Binding-site contacts:
Ligand atom O2 contacts residue ILE28 of chain 1.A at 3.6 Å.
Ligand atom N5 contacts residue ILE28 of chain 1.A at 3.7 Å.
Ligand atom C21 contacts residue ILE79 of chain 1.A at 3.7 Å (hydrophobic).
Ligand atom N10 contacts residue THR127 of chain 1.A at 3.7 Å.
Ligand atom O4 contacts residue ASN31 of chain 1.A at 2.6 Å (h-bond).
Ligand atom C3 contacts residue ILE129 of chain 1.A at 3.9 Å (hydrophobic).
Ligand atom C30 contacts residue ARG61 of chain 1.A at 3.6 Å.
Ligand atom C3 contacts residue ASN31 of chain 1.A at 3.8 Å.
Ligand atom C7 contacts residue ASP58 of chain 1.A at 3.6 Å.
Ligand atom N11 contacts residue ASP58 of chain 1.A at 2.6 Å (salt-bridge).
Ligand atom C29 contacts residue ARG98 of chain 1.A at 3.6 Å.
Ligand atom C8 contacts residue ASN31 of chain 1.A at 3.9 Å.
Ligand atom C30 contacts residue PRO64 of chain 1.A at 3.8 Å (hydrophobic).
Ligand atom C23 contacts residue ASN31 of chain 1.A at 3.8 Å.
Ligand atom O22 contacts residue ASN31 of chain 1.A at 3.4 Å (h-bond).
Ligand atom N10 contacts residue ASP58 of chain 1.A at 3.6 Å.
Ligand atom C13 contacts residue ILE63 of chain 1.A at 3.8 Å (hydrophobic).
Ligand atom C6 contacts residue ILE28 of chain 1.A at 3.6 Å (hydrophobic).
Ligand atom C9 contacts residue GLU35 of chain 1.A at 3.9 Å.
Ligand atom C9 contacts residue ILE63 of chain 1.A at 3.8 Å (hydrophobic).
Ligand atom S14 contacts residue GLU35 of chain 1.A at 3.5 Å.
Ligand atom C30 contacts residue GLY62 of chain 1.A at 3.8 Å.
Ligand atom N11 contacts residue SER32 of chain 1.A at 3.9 Å.
Ligand atom C6 contacts residue SER32 of chain 1.A at 3.5 Å.
Ligand atom C30 contacts residue ARG98 of chain 1.A at 3.9 Å.
Ligand atom C6 contacts residue ASP58 of chain 1.A at 3.9 Å.
Ligand atom N10 contacts residue GLU35 of chain 1.A at 3.4 Å.
Ligand atom C6 contacts residue ASN31 of chain 1.A at 3.6 Å.
Ligand atom C29 contacts residue ARG61 of chain 1.A at 3.4 Å.
Ligand atom C24 contacts residue ILE63 of chain 1.A at 3.7 Å (hydrophobic).
Ligand atom C25 contacts residue ARG61 of chain 1.A at 3.8 Å.
Ligand atom O2 contacts residue ILE129 of chain 1.A at 3.3 Å.
Ligand atom C3 contacts residue ILE28 of chain 1.A at 3.9 Å (hydrophobic).
Ligand atom N11 contacts residue THR127 of chain 1.A at 3.7 Å.
Ligand atom C1 contacts residue LEU80 of chain 1.A at 3.8 Å (hydrophobic).
Ligand atom C23 contacts residue ILE79 of chain 1.A at 3.6 Å (hydrophobic).
Ligand atom C25 contacts residue PRO64 of chain 1.A at 3.7 Å (hydrophobic).
Ligand atom C15 contacts residue PRO64 of chain 1.A at 3.9 Å (hydrophobic).
Ligand atom C28 contacts residue ARG61 of chain 1.A at 3.4 Å.
Ligand atom N5 contacts residue ILE129 of chain 1.A at 3.5 Å.

Sequence of chain 1.A:
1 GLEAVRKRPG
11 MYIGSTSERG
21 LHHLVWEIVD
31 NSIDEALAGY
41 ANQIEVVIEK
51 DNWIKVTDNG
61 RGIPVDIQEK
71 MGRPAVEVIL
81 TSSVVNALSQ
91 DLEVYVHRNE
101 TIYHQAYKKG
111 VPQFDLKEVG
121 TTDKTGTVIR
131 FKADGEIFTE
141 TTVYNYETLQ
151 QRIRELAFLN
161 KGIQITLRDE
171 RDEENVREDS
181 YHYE

This small molecule binds to this protein.
Small molecule (SMILES): COC(=O)NCc1cc(-c2sc(-c3ccccc3)nc2N2CCC(O)CC2)[nH]n1